Binding-site contacts:
Ligand atom N35 contacts residue ASP199 of chain 1.A at 2.8 Å (salt-bridge).
Ligand atom NH2 contacts residue ASP47 of chain 1.A at 3.5 Å.
Ligand atom O contacts residue TRP147 of chain 1.A at 3.1 Å.
Ligand atom NE contacts residue GLU129 of chain 1.A at 3.0 Å (salt-bridge).
Ligand atom C16 contacts residue SER261 of chain 1.A at 3.2 Å.
Ligand atom C21 contacts residue TRP147 of chain 1.A at 3.4 Å (hydrophobic).
Ligand atom C21 contacts residue ALA185 of chain 1.A at 3.5 Å (hydrophobic).
Ligand atom NH2 contacts residue ASN85 of chain 1.A at 2.9 Å (h-bond).
Ligand atom N34 contacts residue GLY148 of chain 1.A at 3.5 Å.
Ligand atom C22 contacts residue THR260 of chain 1.A at 3.6 Å.
Ligand atom N2 contacts residue THR125 of chain 1.A at 3.5 Å.
Ligand atom O contacts residue GLY148 of chain 1.A at 3.1 Å (h-bond).
Ligand atom N34 contacts residue ASP151 of chain 1.A at 3.5 Å (salt-bridge).
Ligand atom NE contacts residue TYR201 of chain 1.A at 3.2 Å (h-bond).
Ligand atom C9 contacts residue VAL124 of chain 1.A at 3.6 Å (hydrophobic).
Ligand atom C22 contacts residue TRP147 of chain 1.A at 3.4 Å (hydrophobic).
Ligand atom NE contacts residue ASP84 of chain 1.A at 3.5 Å (salt-bridge).
Ligand atom NH2 contacts residue ASP157 of chain 1.A at 2.7 Å (salt-bridge).
Ligand atom N34 contacts residue ASP199 of chain 1.A at 2.8 Å (salt-bridge).
Ligand atom N2 contacts residue GLU129 of chain 1.A at 2.8 Å (salt-bridge).
Ligand atom CA contacts residue GLY148 of chain 1.A at 3.3 Å.
Ligand atom C27 contacts residue ASP199 of chain 1.A at 3.2 Å.
Ligand atom C19 contacts residue ASP151 of chain 1.A at 3.1 Å.
Ligand atom C8 contacts residue VAL124 of chain 1.A at 3.2 Å (hydrophobic).
Ligand atom NH1 contacts residue ASP157 of chain 1.A at 3.3 Å (salt-bridge).
Ligand atom C17 contacts residue THR260 of chain 1.A at 3.5 Å.
Ligand atom C18 contacts residue ASP151 of chain 1.A at 3.5 Å.
Ligand atom C16 contacts residue SER146 of chain 1.A at 3.4 Å.
Ligand atom CZ contacts residue ASP157 of chain 1.A at 3.4 Å.
Ligand atom O1 contacts residue PRO149 of chain 1.A at 3.5 Å.
Ligand atom N34 contacts residue PRO149 of chain 1.A at 3.0 Å (h-bond).
Ligand atom NE contacts residue ASP47 of chain 1.A at 2.9 Å (salt-bridge).
Ligand atom N35 contacts residue ALA185 of chain 1.A at 2.9 Å (h-bond).
Ligand atom NH1 contacts residue GLY158 of chain 1.A at 3.3 Å (h-bond).
Ligand atom NH1 contacts residue TYR201 of chain 1.A at 2.9 Å (h-bond).
Ligand atom CZ contacts residue TYR201 of chain 1.A at 3.5 Å (hydrophobic).
Ligand atom N2 contacts residue VAL124 of chain 1.A at 2.9 Å (h-bond).
Ligand atom N23 contacts residue SER146 of chain 1.A at 2.7 Å (h-bond).
Ligand atom N contacts residue GLY148 of chain 1.A at 3.0 Å (h-bond).
Ligand atom C22 contacts residue SER146 of chain 1.A at 3.4 Å.

Sequence of chain 1.A:
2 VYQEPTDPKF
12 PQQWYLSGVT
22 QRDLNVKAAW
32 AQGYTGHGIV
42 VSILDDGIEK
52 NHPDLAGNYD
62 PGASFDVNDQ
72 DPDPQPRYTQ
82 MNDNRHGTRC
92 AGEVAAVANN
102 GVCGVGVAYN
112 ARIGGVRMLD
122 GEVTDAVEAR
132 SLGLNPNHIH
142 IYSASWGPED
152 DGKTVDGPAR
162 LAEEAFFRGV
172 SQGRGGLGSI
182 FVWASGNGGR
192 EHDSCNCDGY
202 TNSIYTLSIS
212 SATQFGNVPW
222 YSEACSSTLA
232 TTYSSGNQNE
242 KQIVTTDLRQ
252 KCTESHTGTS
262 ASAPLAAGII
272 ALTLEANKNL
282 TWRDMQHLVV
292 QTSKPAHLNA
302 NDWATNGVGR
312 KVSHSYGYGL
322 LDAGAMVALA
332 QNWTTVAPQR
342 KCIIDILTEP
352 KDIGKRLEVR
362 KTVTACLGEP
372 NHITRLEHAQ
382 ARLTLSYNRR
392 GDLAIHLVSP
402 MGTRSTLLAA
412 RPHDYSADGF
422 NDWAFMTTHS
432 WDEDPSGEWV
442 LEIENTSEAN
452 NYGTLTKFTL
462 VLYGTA

The small molecule below binds the protein below.
Small molecule (SMILES): CC(C)(C)[C@H](NC(=O)[C@H](CCCN=C(N)N)NC(=O)Cc1ccc(CN=C(N)N)cc1)C(=O)N[C@@H](CCCN=C(N)N)C(=O)NCc1ccc(C(=N)N)cc1